Binding-site contacts:
Ligand atom O6 contacts residue ILE366 of chain 1.C at 3.4 Å.
Ligand atom C6 contacts residue ILE366 of chain 1.C at 3.6 Å (hydrophobic).
Ligand atom N2 contacts residue ASN350 of chain 1.C at 2.9 Å (h-bond).
Ligand atom C8 contacts residue THR335 of chain 1.C at 3.4 Å.
Ligand atom C8 contacts residue ARG346 of chain 1.C at 4.4 Å.
Ligand atom O7 contacts residue ASN350 of chain 1.C at 3.2 Å.
Ligand atom C2 contacts residue ASN350 of chain 1.C at 2.5 Å.
Ligand atom C8 contacts residue GLY336 of chain 1.C at 3.6 Å.
Ligand atom C7 contacts residue ASN350 of chain 1.C at 3.4 Å.
Ligand atom C8 contacts residue PHE348 of chain 1.C at 4.0 Å (hydrophobic).
Ligand atom O5 contacts residue ILE366 of chain 1.C at 4.2 Å.
Ligand atom C5 contacts residue ASN350 of chain 1.C at 3.7 Å.
Ligand atom C7 contacts residue PHE348 of chain 1.C at 4.5 Å (hydrophobic).
Ligand atom C3 contacts residue ASN350 of chain 1.C at 3.8 Å.
Ligand atom O7 contacts residue THR335 of chain 1.C at 3.9 Å.
Ligand atom C8 contacts residue ARG337 of chain 1.C at 4.0 Å.
Ligand atom C8 contacts residue ASN350 of chain 1.C at 4.4 Å.
Ligand atom O7 contacts residue PHE348 of chain 1.C at 4.3 Å.
Ligand atom O5 contacts residue ASN350 of chain 1.C at 2.4 Å (h-bond).
Ligand atom C7 contacts residue THR335 of chain 1.C at 3.8 Å.
Ligand atom O7 contacts residue ALA349 of chain 1.C at 4.3 Å.
Ligand atom C1 contacts residue ASN350 of chain 1.C at 1.4 Å.
Ligand atom C4 contacts residue ASN350 of chain 1.C at 4.3 Å.

Sequence of chain 1.C:
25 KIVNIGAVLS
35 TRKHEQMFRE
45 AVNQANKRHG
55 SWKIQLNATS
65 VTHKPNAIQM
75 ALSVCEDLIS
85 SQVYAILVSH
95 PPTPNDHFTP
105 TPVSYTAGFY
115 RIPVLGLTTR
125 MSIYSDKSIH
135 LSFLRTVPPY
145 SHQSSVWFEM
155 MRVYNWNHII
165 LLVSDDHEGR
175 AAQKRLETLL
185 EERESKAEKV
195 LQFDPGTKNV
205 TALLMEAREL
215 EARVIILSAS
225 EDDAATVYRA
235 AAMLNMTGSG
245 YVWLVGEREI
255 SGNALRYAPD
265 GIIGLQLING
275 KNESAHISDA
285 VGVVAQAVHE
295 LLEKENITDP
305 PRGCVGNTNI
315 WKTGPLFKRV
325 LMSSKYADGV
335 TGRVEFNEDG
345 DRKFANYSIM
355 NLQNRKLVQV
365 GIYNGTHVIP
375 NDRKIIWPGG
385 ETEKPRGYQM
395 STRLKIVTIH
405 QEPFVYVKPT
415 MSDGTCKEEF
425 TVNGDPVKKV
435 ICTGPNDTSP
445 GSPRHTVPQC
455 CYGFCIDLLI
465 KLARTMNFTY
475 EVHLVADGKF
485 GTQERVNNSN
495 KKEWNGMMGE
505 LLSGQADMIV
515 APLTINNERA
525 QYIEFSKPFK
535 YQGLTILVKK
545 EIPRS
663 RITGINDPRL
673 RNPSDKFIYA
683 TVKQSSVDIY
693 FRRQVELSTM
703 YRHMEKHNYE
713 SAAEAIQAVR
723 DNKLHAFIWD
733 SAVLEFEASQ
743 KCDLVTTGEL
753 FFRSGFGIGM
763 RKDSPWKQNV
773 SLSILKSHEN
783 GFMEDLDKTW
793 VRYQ

This protein binds this small molecule.
Small molecule (SMILES): CC(=O)N[C@@H]1[C@@H](O)[C@H](O)[C@@H](CO)O[C@H]1O